Binding-site contacts:
Ligand atom C2 contacts residue ASN691 of chain 1.A at 2.5 Å.
Ligand atom C4 contacts residue LEU896 of chain 1.A at 4.4 Å (hydrophobic).
Ligand atom O5 contacts residue ASN691 of chain 1.A at 2.4 Å (h-bond).
Ligand atom O7 contacts residue GLN1045 of chain 1.A at 2.9 Å (h-bond).
Ligand atom O5 contacts residue PHE692 of chain 1.A at 4.5 Å.
Ligand atom C1 contacts residue LEU896 of chain 1.A at 4.3 Å (hydrophobic).
Ligand atom C7 contacts residue ASN691 of chain 1.A at 3.2 Å.
Ligand atom C3 contacts residue ASN691 of chain 1.A at 3.8 Å.
Ligand atom C1 contacts residue ASN691 of chain 1.A at 1.4 Å.
Ligand atom O7 contacts residue ASN691 of chain 1.A at 3.0 Å (h-bond).
Ligand atom C5 contacts residue LEU896 of chain 1.A at 4.1 Å (hydrophobic).
Ligand atom C7 contacts residue GLN1045 of chain 1.A at 4.0 Å.
Ligand atom C4 contacts residue ASN691 of chain 1.A at 4.2 Å.
Ligand atom C8 contacts residue ASN899 of chain 1.A at 4.5 Å.
Ligand atom O7 contacts residue LEU896 of chain 1.A at 3.3 Å.
Ligand atom O4 contacts residue LEU896 of chain 1.A at 3.5 Å.
Ligand atom C6 contacts residue GLN900 of chain 1.A at 4.2 Å.
Ligand atom C8 contacts residue GLN900 of chain 1.A at 3.9 Å.
Ligand atom C8 contacts residue ASN691 of chain 1.A at 4.4 Å.
Ligand atom C3 contacts residue LEU896 of chain 1.A at 4.1 Å (hydrophobic).
Ligand atom C5 contacts residue ASN691 of chain 1.A at 3.7 Å.
Ligand atom C7 contacts residue LEU896 of chain 1.A at 3.9 Å (hydrophobic).
Ligand atom O7 contacts residue ASN899 of chain 1.A at 4.3 Å.
Ligand atom N2 contacts residue ASN691 of chain 1.A at 2.9 Å (h-bond).
Ligand atom N2 contacts residue LEU896 of chain 1.A at 4.5 Å.

This small molecule binds to this protein.
Small molecule (SMILES): CC(=O)N[C@H]1[C@H](O[C@H]2[C@H](O)[C@@H](NC(C)=O)CO[C@@H]2CO)O[C@H](CO)[C@@H](O)[C@@H]1O

Sequence of chain 1.A:
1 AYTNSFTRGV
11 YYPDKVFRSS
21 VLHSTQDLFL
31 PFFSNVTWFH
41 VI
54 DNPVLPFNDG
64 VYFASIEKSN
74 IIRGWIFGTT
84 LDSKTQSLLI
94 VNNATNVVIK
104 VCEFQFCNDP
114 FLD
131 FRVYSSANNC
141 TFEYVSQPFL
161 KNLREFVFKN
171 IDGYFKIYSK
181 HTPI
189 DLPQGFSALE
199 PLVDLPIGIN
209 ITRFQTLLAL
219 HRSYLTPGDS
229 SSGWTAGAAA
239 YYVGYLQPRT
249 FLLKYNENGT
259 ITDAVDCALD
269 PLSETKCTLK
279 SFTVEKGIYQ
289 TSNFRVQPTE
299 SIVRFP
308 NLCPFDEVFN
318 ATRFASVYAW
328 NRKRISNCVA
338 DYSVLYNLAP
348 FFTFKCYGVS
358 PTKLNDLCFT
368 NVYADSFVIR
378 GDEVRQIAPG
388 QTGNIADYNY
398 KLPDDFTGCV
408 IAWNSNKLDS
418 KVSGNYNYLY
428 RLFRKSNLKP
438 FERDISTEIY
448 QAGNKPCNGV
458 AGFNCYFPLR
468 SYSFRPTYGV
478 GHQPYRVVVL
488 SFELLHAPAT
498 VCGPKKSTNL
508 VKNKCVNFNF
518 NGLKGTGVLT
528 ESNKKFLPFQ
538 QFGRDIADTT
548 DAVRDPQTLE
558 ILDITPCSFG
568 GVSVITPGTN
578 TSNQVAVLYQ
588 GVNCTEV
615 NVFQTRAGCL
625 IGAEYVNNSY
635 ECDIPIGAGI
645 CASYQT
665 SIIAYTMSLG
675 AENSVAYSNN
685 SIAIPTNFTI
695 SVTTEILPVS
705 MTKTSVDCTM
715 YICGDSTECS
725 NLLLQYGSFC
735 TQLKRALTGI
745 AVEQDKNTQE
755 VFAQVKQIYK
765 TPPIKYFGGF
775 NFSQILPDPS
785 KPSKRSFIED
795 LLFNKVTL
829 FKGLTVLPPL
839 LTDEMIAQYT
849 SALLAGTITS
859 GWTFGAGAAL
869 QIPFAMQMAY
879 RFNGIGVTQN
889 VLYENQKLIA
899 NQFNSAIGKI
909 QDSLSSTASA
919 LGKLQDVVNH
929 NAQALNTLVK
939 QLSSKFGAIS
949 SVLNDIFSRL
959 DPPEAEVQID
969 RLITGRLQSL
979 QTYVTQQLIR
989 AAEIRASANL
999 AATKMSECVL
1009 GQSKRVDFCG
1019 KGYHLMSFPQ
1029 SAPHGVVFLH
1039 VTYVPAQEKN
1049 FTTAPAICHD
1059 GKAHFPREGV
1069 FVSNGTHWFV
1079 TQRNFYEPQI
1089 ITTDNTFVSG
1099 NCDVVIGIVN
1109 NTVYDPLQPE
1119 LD